The protein below binds the small molecule below.
Small molecule (SMILES): CC(=O)N[C@H]1CO[C@H](CO[C@@H]2O[C@@H](C)[C@@H](O)[C@@H](O)[C@@H]2O)[C@@H](O)[C@@H]1O

Binding-site contacts:
Ligand atom O3 contacts residue CYS182 of chain 1.A at 3.2 Å.
Ligand atom C5 contacts residue LEU126 of chain 1.A at 4.2 Å (hydrophobic).
Ligand atom O5 contacts residue ASN147 of chain 1.A at 2.2 Å (h-bond).
Ligand atom C3 contacts residue CYS125 of chain 1.A at 4.2 Å (hydrophobic).
Ligand atom O2 contacts residue GLN124 of chain 1.A at 3.7 Å.
Ligand atom C7 contacts residue ASN147 of chain 1.A at 3.8 Å.
Ligand atom C2 contacts residue GLN124 of chain 1.A at 4.2 Å.
Ligand atom O5 contacts residue LEU126 of chain 1.A at 3.5 Å.
Ligand atom C6 contacts residue ILE181 of chain 1.A at 3.4 Å (hydrophobic).
Ligand atom O5 contacts residue GLN124 of chain 1.A at 4.0 Å.
Ligand atom O4 contacts residue ASP183 of chain 1.A at 2.6 Å (salt-bridge).
Ligand atom C1 contacts residue GLN124 of chain 1.A at 3.9 Å.
Ligand atom C3 contacts residue ASP183 of chain 1.A at 3.5 Å.
Ligand atom N2 contacts residue ASN147 of chain 1.A at 3.0 Å (h-bond).
Ligand atom C4 contacts residue ILE181 of chain 1.A at 3.4 Å (hydrophobic).
Ligand atom O4 contacts residue CYS182 of chain 1.A at 3.5 Å.
Ligand atom O4 contacts residue GLY184 of chain 1.A at 2.4 Å (h-bond).
Ligand atom C4 contacts residue ASP183 of chain 1.A at 3.4 Å.
Ligand atom C4 contacts residue ASN147 of chain 1.A at 4.2 Å.
Ligand atom C3 contacts residue ILE181 of chain 1.A at 3.9 Å (hydrophobic).
Ligand atom C5 contacts residue ASN147 of chain 1.A at 3.5 Å.
Ligand atom C1 contacts residue ASN147 of chain 1.A at 1.4 Å.
Ligand atom C6 contacts residue LEU126 of chain 1.A at 4.1 Å (hydrophobic).
Ligand atom O3 contacts residue ILE181 of chain 1.A at 3.8 Å.
Ligand atom O3 contacts residue ASP183 of chain 1.A at 2.6 Å (salt-bridge).
Ligand atom C4 contacts residue CYS182 of chain 1.A at 4.1 Å (hydrophobic).
Ligand atom O3 contacts residue CYS125 of chain 1.A at 3.9 Å.
Ligand atom O3 contacts residue GLN124 of chain 1.A at 2.7 Å (h-bond).
Ligand atom C2 contacts residue GLN124 of chain 1.A at 4.2 Å.
Ligand atom C6 contacts residue ARG12 of chain 1.A at 4.0 Å.
Ligand atom C2 contacts residue ASN147 of chain 1.A at 2.5 Å.
Ligand atom C3 contacts residue ASN147 of chain 1.A at 3.8 Å.
Ligand atom C4 contacts residue GLY184 of chain 1.A at 3.9 Å.
Ligand atom O4 contacts residue ILE181 of chain 1.A at 3.6 Å.
Ligand atom C1 contacts residue LEU126 of chain 1.A at 3.8 Å (hydrophobic).
Ligand atom O7 contacts residue ASN147 of chain 1.A at 3.8 Å.
Ligand atom C3 contacts residue GLN124 of chain 1.A at 3.5 Å.
Ligand atom C6 contacts residue LEU126 of chain 1.A at 4.2 Å (hydrophobic).
Ligand atom C5 contacts residue LEU126 of chain 1.A at 4.1 Å (hydrophobic).
Ligand atom O7 contacts residue GLN124 of chain 1.A at 3.7 Å.

Sequence of chain 1.A:
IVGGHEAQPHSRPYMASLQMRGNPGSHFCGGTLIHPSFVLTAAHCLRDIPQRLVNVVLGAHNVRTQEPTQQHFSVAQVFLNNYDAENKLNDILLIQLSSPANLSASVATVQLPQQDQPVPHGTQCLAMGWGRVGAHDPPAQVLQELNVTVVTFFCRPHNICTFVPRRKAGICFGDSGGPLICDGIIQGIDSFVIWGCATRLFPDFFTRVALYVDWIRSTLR